Sequence of chain 1.C:
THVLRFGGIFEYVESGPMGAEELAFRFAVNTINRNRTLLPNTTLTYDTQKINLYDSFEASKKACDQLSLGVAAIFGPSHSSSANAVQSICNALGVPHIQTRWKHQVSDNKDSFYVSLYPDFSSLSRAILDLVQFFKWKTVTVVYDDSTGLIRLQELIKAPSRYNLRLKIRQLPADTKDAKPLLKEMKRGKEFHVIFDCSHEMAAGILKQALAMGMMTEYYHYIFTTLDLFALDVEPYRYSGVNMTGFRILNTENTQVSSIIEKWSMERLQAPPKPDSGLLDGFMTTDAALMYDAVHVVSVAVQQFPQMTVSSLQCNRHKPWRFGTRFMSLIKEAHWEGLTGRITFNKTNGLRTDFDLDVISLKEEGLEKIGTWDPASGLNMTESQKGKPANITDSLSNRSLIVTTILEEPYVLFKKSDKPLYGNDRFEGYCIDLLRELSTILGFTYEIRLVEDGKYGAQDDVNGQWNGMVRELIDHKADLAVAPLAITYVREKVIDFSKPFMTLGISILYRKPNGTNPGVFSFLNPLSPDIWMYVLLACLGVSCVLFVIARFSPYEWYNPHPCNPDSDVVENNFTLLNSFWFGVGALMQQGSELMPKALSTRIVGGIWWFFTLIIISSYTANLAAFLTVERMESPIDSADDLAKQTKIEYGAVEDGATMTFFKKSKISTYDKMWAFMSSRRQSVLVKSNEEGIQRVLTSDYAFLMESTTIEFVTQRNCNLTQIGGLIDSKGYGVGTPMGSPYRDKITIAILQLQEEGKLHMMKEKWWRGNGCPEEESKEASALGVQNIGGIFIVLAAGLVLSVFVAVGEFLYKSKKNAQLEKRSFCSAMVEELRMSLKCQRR

Binding-site contacts:
Ligand atom C3 contacts residue ASN73 of chain 1.C at 2.8 Å.
Ligand atom O5 contacts residue ASN73 of chain 1.C at 2.4 Å (h-bond).
Ligand atom C2 contacts residue ASN73 of chain 1.C at 2.3 Å.
Ligand atom O6 contacts residue ASN73 of chain 1.C at 3.7 Å.
Ligand atom C1 contacts residue ASN73 of chain 1.C at 1.4 Å.
Ligand atom C6 contacts residue ASN73 of chain 1.C at 3.3 Å.
Ligand atom C4 contacts residue ASN73 of chain 1.C at 3.4 Å.
Ligand atom N2 contacts residue ASN73 of chain 1.C at 3.7 Å.
Ligand atom C5 contacts residue ASN73 of chain 1.C at 3.1 Å.
Ligand atom C8 contacts residue ASN73 of chain 1.C at 4.3 Å.
Ligand atom O3 contacts residue ASN73 of chain 1.C at 2.7 Å (h-bond).

This protein binds this small molecule.
Small molecule (SMILES): CC(=O)N[C@H]1[C@H](O[C@H]2[C@H](O)[C@@H](NC(C)=O)CO[C@@H]2CO)O[C@H](CO)[C@@H](O)[C@@H]1O